This small molecule binds to this protein.
Small molecule (SMILES): CC(=O)N[C@@H]1[C@@H](O)[C@H](O)[C@@H](CO)O[C@H]1O

Binding-site contacts:
Ligand atom C6 contacts residue ASN71 of chain 4.A at 2.8 Å.
Ligand atom O5 contacts residue ASN70 of chain 4.A at 2.4 Å (h-bond).
Ligand atom C5 contacts residue ASN70 of chain 4.A at 3.6 Å.
Ligand atom O7 contacts residue ASN70 of chain 4.A at 3.9 Å.
Ligand atom C1 contacts residue ASN70 of chain 4.A at 1.4 Å.
Ligand atom C1 contacts residue ASN71 of chain 4.A at 4.0 Å.
Ligand atom O5 contacts residue ASN71 of chain 4.A at 3.0 Å (h-bond).
Ligand atom N2 contacts residue ASN70 of chain 4.A at 2.9 Å (h-bond).
Ligand atom C7 contacts residue ASN70 of chain 4.A at 3.6 Å.
Ligand atom C4 contacts residue ASN70 of chain 4.A at 4.2 Å.
Ligand atom O6 contacts residue ASN71 of chain 4.A at 3.2 Å (h-bond).
Ligand atom N2 contacts residue LEU361 of chain 4.A at 4.3 Å.
Ligand atom C2 contacts residue ASN70 of chain 4.A at 2.4 Å.
Ligand atom C5 contacts residue ASN71 of chain 4.A at 3.4 Å.
Ligand atom C3 contacts residue ASN70 of chain 4.A at 3.8 Å.
Ligand atom C8 contacts residue LEU361 of chain 4.A at 3.8 Å (hydrophobic).

Sequence of chain 4.A:
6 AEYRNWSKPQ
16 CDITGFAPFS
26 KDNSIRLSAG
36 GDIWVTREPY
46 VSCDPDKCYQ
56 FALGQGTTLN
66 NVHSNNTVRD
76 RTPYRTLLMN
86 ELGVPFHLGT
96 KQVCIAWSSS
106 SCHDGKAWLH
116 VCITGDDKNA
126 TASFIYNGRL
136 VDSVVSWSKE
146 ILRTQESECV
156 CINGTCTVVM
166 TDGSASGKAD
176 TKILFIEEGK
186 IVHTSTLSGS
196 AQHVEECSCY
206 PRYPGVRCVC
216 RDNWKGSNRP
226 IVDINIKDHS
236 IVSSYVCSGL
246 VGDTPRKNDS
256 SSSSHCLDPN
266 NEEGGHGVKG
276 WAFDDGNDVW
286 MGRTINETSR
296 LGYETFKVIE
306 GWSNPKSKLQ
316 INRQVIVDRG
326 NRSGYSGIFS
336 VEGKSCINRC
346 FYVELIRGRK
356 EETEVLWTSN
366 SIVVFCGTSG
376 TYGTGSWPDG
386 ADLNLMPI